Sequence of chain 1.A:
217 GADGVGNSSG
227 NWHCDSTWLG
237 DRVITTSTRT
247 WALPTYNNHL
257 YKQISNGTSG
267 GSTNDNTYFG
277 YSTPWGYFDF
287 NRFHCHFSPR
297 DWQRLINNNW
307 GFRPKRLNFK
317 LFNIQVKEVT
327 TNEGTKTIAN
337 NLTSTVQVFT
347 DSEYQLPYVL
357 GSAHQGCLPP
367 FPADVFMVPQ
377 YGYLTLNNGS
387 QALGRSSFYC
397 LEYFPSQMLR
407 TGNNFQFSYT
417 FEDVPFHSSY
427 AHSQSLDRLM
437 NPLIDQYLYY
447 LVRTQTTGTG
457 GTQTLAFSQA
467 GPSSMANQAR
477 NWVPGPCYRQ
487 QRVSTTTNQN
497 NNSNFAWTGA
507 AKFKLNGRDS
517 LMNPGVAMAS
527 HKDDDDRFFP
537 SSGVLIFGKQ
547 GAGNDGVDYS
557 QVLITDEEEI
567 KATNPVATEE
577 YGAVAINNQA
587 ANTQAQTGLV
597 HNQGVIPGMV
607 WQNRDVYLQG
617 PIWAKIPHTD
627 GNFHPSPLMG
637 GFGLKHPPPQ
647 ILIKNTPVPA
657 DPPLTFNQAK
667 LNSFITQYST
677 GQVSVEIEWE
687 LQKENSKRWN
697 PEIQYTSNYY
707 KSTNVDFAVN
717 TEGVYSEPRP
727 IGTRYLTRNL

Binding-site contacts:
Ligand atom C6 contacts residue VAL420 of chain 1.A at 4.0 Å (hydrophobic).
Ligand atom N7 contacts residue SER632 of chain 1.A at 4.1 Å.
Ligand atom O2P contacts residue ASP626 of chain 10.A at 4.2 Å.
Ligand atom C1' contacts residue PRO631 of chain 1.A at 4.3 Å (hydrophobic).
Ligand atom N6 contacts residue VAL420 of chain 1.A at 4.0 Å.
Ligand atom N6 contacts residue PHE638 of chain 1.A at 3.9 Å.
Ligand atom N1 contacts residue PHE638 of chain 1.A at 4.3 Å.
Ligand atom C2' contacts residue HIS630 of chain 1.A at 3.2 Å.
Ligand atom C2 contacts residue PRO631 of chain 1.A at 3.3 Å (hydrophobic).
Ligand atom C5 contacts residue SER632 of chain 1.A at 4.1 Å.
Ligand atom C1' contacts residue HIS630 of chain 1.A at 4.0 Å.
Ligand atom C8 contacts residue PRO421 of chain 1.A at 4.3 Å (hydrophobic).
Ligand atom N7 contacts residue PRO421 of chain 1.A at 4.2 Å.
Ligand atom N3 contacts residue GLY639 of chain 1.A at 4.3 Å.
Ligand atom C2 contacts residue PRO421 of chain 1.A at 4.5 Å (hydrophobic).
Ligand atom N7 contacts residue HIS630 of chain 1.A at 4.1 Å.
Ligand atom N1 contacts residue PRO631 of chain 1.A at 3.5 Å (h-bond).
Ligand atom N1 contacts residue VAL420 of chain 1.A at 3.7 Å.
Ligand atom N1 contacts residue GLY639 of chain 1.A at 3.1 Å (h-bond).
Ligand atom N3 contacts residue PRO631 of chain 1.A at 3.6 Å.
Ligand atom C2 contacts residue VAL420 of chain 1.A at 4.3 Å (hydrophobic).
Ligand atom C2 contacts residue GLY639 of chain 1.A at 3.1 Å.
Ligand atom O1P contacts residue LYS641 of chain 10.A at 4.0 Å.
Ligand atom C4 contacts residue PRO421 of chain 1.A at 4.3 Å (hydrophobic).
Ligand atom C8 contacts residue HIS630 of chain 1.A at 3.3 Å.
Ligand atom N1 contacts residue PRO421 of chain 1.A at 4.3 Å.
Ligand atom N9 contacts residue HIS630 of chain 1.A at 4.2 Å.
Ligand atom C3' contacts residue HIS630 of chain 1.A at 4.4 Å.
Ligand atom N6 contacts residue GLY639 of chain 1.A at 3.6 Å (h-bond).
Ligand atom N6 contacts residue GLY637 of chain 1.A at 3.7 Å.
Ligand atom N6 contacts residue SER632 of chain 1.A at 3.3 Å (h-bond).
Ligand atom C4 contacts residue PRO631 of chain 1.A at 4.0 Å (hydrophobic).
Ligand atom N9 contacts residue PRO421 of chain 1.A at 4.4 Å.
Ligand atom N7 contacts residue ASN609 of chain 1.A at 3.8 Å.
Ligand atom C6 contacts residue SER632 of chain 1.A at 3.9 Å.
Ligand atom C6 contacts residue GLY639 of chain 1.A at 3.8 Å.
Ligand atom C6 contacts residue PRO631 of chain 1.A at 3.9 Å (hydrophobic).
Ligand atom C5 contacts residue PRO631 of chain 1.A at 4.2 Å (hydrophobic).
Ligand atom C6 contacts residue PRO421 of chain 1.A at 4.1 Å (hydrophobic).
Ligand atom C5 contacts residue PRO421 of chain 1.A at 4.1 Å (hydrophobic).

The protein below binds the small molecule below.
Small molecule (SMILES): Nc1ncnc2c1ncn2[C@H]1C[C@H](O)[C@@H](COP(=O)(O)O)O1

Sequence of chain 10.A:
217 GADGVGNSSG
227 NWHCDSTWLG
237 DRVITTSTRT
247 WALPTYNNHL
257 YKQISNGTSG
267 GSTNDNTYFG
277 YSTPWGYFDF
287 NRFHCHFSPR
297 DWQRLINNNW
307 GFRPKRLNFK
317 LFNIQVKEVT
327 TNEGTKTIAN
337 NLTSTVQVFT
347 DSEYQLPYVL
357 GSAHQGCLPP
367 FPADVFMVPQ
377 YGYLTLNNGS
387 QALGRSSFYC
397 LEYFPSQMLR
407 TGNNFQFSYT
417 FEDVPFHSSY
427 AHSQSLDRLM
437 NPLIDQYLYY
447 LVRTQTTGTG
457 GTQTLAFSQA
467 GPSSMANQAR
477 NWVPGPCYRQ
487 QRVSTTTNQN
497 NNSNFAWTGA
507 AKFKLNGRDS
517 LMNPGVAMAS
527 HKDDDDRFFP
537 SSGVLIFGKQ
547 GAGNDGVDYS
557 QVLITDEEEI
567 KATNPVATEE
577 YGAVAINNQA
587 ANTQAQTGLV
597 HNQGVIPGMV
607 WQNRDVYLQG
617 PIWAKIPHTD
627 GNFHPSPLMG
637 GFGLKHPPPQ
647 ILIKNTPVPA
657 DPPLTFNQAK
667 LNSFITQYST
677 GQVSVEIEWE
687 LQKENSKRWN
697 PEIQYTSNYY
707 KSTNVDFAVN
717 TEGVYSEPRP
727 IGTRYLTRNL